Binding-site contacts:
Ligand atom N contacts residue VAL126 of chain 1.A at 4.1 Å.
Ligand atom N1 contacts residue LEU176 of chain 1.A at 3.6 Å.
Ligand atom C1 contacts residue VAL126 of chain 1.A at 3.3 Å (hydrophobic).
Ligand atom C7 contacts residue VAL60 of chain 1.A at 4.2 Å (hydrophobic).
Ligand atom C3 contacts residue LEU176 of chain 1.A at 3.5 Å (hydrophobic).
Ligand atom C1 contacts residue TYR125 of chain 1.A at 3.5 Å (hydrophobic).
Ligand atom N2 contacts residue LEU176 of chain 1.A at 3.9 Å.
Ligand atom C7 contacts residue LEU176 of chain 1.A at 3.3 Å (hydrophobic).
Ligand atom C1 contacts residue ALA73 of chain 1.A at 4.1 Å (hydrophobic).
Ligand atom C3 contacts residue VAL60 of chain 1.A at 4.2 Å (hydrophobic).
Ligand atom N contacts residue LEU176 of chain 1.A at 4.0 Å.
Ligand atom N contacts residue ALA73 of chain 1.A at 3.5 Å.
Ligand atom C contacts residue LEU176 of chain 1.A at 3.4 Å (hydrophobic).
Ligand atom C4 contacts residue VAL60 of chain 1.A at 4.0 Å (hydrophobic).
Ligand atom N2 contacts residue THR186 of chain 1.A at 3.0 Å (h-bond).
Ligand atom C2 contacts residue LEU176 of chain 1.A at 3.6 Å (hydrophobic).
Ligand atom C1 contacts residue LEU176 of chain 1.A at 3.7 Å (hydrophobic).
Ligand atom C2 contacts residue PHE330 of chain 1.A at 3.5 Å (hydrophobic).
Ligand atom N1 contacts residue VAL126 of chain 1.A at 3.0 Å (h-bond).
Ligand atom C contacts residue GLU124 of chain 1.A at 3.9 Å.
Ligand atom C2 contacts residue VAL126 of chain 1.A at 4.1 Å (hydrophobic).
Ligand atom C1 contacts residue PHE330 of chain 1.A at 3.8 Å (hydrophobic).
Ligand atom C2 contacts residue LEU52 of chain 1.A at 3.8 Å (hydrophobic).
Ligand atom C contacts residue ALA73 of chain 1.A at 3.4 Å (hydrophobic).
Ligand atom C6 contacts residue THR186 of chain 1.A at 3.2 Å.
Ligand atom N2 contacts residue MET123 of chain 1.A at 3.8 Å.
Ligand atom N1 contacts residue GLU124 of chain 1.A at 3.7 Å.
Ligand atom N contacts residue MET123 of chain 1.A at 3.9 Å.
Ligand atom C1 contacts residue LEU52 of chain 1.A at 4.0 Å (hydrophobic).
Ligand atom C7 contacts residue ALA73 of chain 1.A at 3.9 Å (hydrophobic).
Ligand atom C6 contacts residue VAL60 of chain 1.A at 3.8 Å (hydrophobic).
Ligand atom C4 contacts residue LEU176 of chain 1.A at 4.2 Å (hydrophobic).
Ligand atom C7 contacts residue THR186 of chain 1.A at 4.1 Å.
Ligand atom N contacts residue GLU124 of chain 1.A at 3.0 Å (salt-bridge).
Ligand atom N1 contacts residue ALA73 of chain 1.A at 3.5 Å.
Ligand atom N1 contacts residue TYR125 of chain 1.A at 3.8 Å.
Ligand atom C5 contacts residue VAL60 of chain 1.A at 3.8 Å (hydrophobic).
Ligand atom C contacts residue VAL126 of chain 1.A at 4.1 Å (hydrophobic).
Ligand atom N contacts residue VAL107 of chain 1.A at 3.7 Å.
Ligand atom N2 contacts residue VAL60 of chain 1.A at 4.1 Å.

Sequence of chain 1.A:
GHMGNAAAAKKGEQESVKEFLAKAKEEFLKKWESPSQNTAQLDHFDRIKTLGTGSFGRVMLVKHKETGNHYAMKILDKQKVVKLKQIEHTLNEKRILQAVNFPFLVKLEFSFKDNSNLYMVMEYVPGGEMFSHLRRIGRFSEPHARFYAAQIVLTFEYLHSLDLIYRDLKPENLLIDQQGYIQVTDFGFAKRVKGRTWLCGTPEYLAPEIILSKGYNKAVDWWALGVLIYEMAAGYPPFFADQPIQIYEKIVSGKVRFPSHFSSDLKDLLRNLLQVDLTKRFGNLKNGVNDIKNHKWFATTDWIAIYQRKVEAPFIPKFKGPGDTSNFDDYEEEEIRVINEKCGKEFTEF

A small-molecule ligand and the protein it binds are described below.
Small molecule (SMILES): Nc1nccc2cccnc12